Sequence of chain 1.A:
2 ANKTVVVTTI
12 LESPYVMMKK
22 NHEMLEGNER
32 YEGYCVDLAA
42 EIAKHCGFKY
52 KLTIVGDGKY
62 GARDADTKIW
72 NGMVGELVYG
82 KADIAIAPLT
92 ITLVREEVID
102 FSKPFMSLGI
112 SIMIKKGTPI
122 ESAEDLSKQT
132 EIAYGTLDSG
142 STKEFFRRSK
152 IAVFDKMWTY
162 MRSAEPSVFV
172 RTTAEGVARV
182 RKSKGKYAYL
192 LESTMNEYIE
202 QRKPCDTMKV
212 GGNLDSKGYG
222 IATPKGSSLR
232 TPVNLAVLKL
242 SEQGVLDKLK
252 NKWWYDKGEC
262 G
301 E

Binding-site contacts:
Ligand atom C05 contacts residue SER217 of chain 1.B at 3.5 Å.
Ligand atom C25 contacts residue PRO105 of chain 1.B at 2.9 Å (hydrophobic).
Ligand atom C02 contacts residue MET107 of chain 1.A at 3.8 Å (hydrophobic).
Ligand atom C10 contacts residue PRO105 of chain 1.A at 3.9 Å (hydrophobic).
Ligand atom O22 contacts residue ILE92 of chain 1.A at 3.8 Å.
Ligand atom N24 contacts residue LEU239 of chain 1.B at 3.5 Å.
Ligand atom C05 contacts residue LYS218 of chain 1.B at 3.9 Å.
Ligand atom O23 contacts residue LYS218 of chain 1.A at 3.4 Å.
Ligand atom S21 contacts residue PRO105 of chain 1.B at 3.8 Å.
Ligand atom C25 contacts residue SER242 of chain 1.B at 3.7 Å.
Ligand atom F07 contacts residue PRO105 of chain 1.A at 3.6 Å.
Ligand atom C05 contacts residue PRO105 of chain 1.A at 3.4 Å (hydrophobic).
Ligand atom O20 contacts residue PRO105 of chain 1.B at 3.2 Å.
Ligand atom C12 contacts residue PRO105 of chain 1.B at 3.5 Å (hydrophobic).
Ligand atom O22 contacts residue PRO105 of chain 1.B at 3.6 Å.
Ligand atom C10 contacts residue LYS218 of chain 1.A at 3.3 Å.
Ligand atom O23 contacts residue GLY219 of chain 1.A at 3.2 Å (h-bond).
Ligand atom C11 contacts residue PRO105 of chain 1.B at 3.7 Å (hydrophobic).
Ligand atom C09 contacts residue PRO105 of chain 1.A at 3.5 Å (hydrophobic).
Ligand atom C12 contacts residue SER108 of chain 1.B at 3.7 Å.
Ligand atom F07 contacts residue LYS218 of chain 1.B at 3.9 Å.
Ligand atom C17 contacts residue PRO105 of chain 1.B at 3.6 Å (hydrophobic).
Ligand atom C15 contacts residue SER108 of chain 1.B at 3.8 Å.
Ligand atom C09 contacts residue MET107 of chain 1.A at 3.9 Å (hydrophobic).
Ligand atom N24 contacts residue PRO105 of chain 1.B at 2.9 Å (h-bond).
Ligand atom C06 contacts residue SER217 of chain 1.B at 3.2 Å.
Ligand atom C08 contacts residue PRO105 of chain 1.A at 3.8 Å (hydrophobic).
Ligand atom C09 contacts residue SER108 of chain 1.A at 3.7 Å.
Ligand atom C06 contacts residue PRO105 of chain 1.A at 3.9 Å (hydrophobic).
Ligand atom C04 contacts residue LYS218 of chain 1.B at 3.9 Å.
Ligand atom C04 contacts residue PRO105 of chain 1.A at 3.6 Å (hydrophobic).
Ligand atom C13 contacts residue LYS218 of chain 1.B at 3.5 Å.
Ligand atom C17 contacts residue SER217 of chain 1.A at 3.8 Å.
Ligand atom C01 contacts residue SER217 of chain 1.B at 3.9 Å.
Ligand atom C18 contacts residue PRO105 of chain 1.B at 3.0 Å (hydrophobic).
Ligand atom C19 contacts residue PRO105 of chain 1.B at 3.4 Å (hydrophobic).
Ligand atom C10 contacts residue GLY219 of chain 1.A at 3.9 Å.
Ligand atom F07 contacts residue GLY219 of chain 1.B at 3.9 Å.
Ligand atom O22 contacts residue LYS104 of chain 1.B at 3.4 Å.
Ligand atom C02 contacts residue SER108 of chain 1.A at 3.6 Å.

Sequence of chain 1.B:
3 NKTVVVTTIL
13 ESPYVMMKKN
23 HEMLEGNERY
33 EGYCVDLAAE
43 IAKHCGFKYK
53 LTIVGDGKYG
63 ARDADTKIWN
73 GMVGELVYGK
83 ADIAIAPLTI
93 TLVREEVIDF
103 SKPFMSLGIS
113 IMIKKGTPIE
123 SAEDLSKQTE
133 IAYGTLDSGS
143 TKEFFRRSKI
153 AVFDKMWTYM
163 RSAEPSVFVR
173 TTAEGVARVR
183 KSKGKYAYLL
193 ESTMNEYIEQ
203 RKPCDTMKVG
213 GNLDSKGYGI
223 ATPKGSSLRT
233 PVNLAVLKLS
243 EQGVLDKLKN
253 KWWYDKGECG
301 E

A small-molecule ligand and the protein it binds are described below.
Small molecule (SMILES): O=S1(=O)NCc2cccc(-c3ccc(-c4ccccc4F)cc3)c2O1